Binding-site contacts:
Ligand atom C12 contacts residue GLN2 of chain 1.HA at 4.1 Å.
Ligand atom C2 contacts residue ASN1 of chain 1.HA at 2.5 Å.
Ligand atom C7 contacts residue GLN2 of chain 1.HA at 4.0 Å.
Ligand atom C7 contacts residue SER48 of chain 1.BA at 4.2 Å.
Ligand atom C9 contacts residue GLY47 of chain 1.BA at 4.2 Å.
Ligand atom C1 contacts residue ASN1 of chain 1.HA at 1.3 Å.
Ligand atom C4 contacts residue ASN1 of chain 1.HA at 4.4 Å.
Ligand atom C8 contacts residue THR94 of chain 1.BA at 4.2 Å.
Ligand atom C8 contacts residue GLN2 of chain 1.HA at 4.1 Å.
Ligand atom C5 contacts residue ASN1 of chain 1.HA at 3.7 Å.
Ligand atom C7 contacts residue THR94 of chain 1.BA at 4.4 Å.
Ligand atom C5 contacts residue SER48 of chain 1.BA at 4.2 Å.
Ligand atom C10 contacts residue GLN2 of chain 1.HA at 3.9 Å.
Ligand atom O8 contacts residue HIS116 of chain 1.V at 3.8 Å.
Ligand atom C4 contacts residue SER48 of chain 1.BA at 4.3 Å.
Ligand atom O contacts residue GLN2 of chain 1.HA at 4.4 Å.
Ligand atom C1 contacts residue GLN2 of chain 1.HA at 4.0 Å.
Ligand atom C3 contacts residue ASN1 of chain 1.HA at 3.9 Å.
Ligand atom C9 contacts residue GLN2 of chain 1.HA at 3.5 Å.
Ligand atom C11 contacts residue GLN2 of chain 1.HA at 3.3 Å.
Ligand atom C11 contacts residue SER129 of chain 1.BA at 4.3 Å.
Ligand atom O contacts residue ASN1 of chain 1.HA at 2.2 Å (h-bond).
Ligand atom C12 contacts residue SER129 of chain 1.BA at 4.2 Å.
Ligand atom C7 contacts residue GLY47 of chain 1.BA at 4.0 Å.

Sequence of chain 1.BA:
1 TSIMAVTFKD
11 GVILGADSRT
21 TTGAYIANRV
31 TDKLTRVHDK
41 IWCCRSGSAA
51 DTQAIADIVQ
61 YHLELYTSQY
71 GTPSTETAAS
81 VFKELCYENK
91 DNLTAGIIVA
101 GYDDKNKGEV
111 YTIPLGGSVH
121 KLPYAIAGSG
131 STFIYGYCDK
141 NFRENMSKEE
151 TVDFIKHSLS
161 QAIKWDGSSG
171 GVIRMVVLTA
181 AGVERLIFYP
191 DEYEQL

Sequence of chain 1.HA:
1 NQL

This protein binds this small molecule.
Small molecule (SMILES): CCCCCCCCC[C@@H](O)CC(=O)O

Sequence of chain 1.V:
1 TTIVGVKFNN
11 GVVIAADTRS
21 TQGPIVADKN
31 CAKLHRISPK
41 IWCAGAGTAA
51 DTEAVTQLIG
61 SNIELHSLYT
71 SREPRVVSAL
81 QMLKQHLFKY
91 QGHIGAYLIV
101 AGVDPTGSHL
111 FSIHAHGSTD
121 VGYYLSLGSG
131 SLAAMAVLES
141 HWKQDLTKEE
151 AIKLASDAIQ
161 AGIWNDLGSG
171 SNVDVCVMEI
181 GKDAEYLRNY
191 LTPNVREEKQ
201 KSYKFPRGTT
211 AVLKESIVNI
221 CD